A protein and the small-molecule ligand that binds it are described below.
Small molecule (SMILES): Cc1oc(-c2ccccc2)nc1CCc1nc(-c2ccccc2)cn1C

Binding-site contacts:
Ligand atom C1 contacts residue PHE250 of chain 1.D at 3.6 Å (hydrophobic).
Ligand atom C10 contacts residue VAL232 of chain 1.D at 3.6 Å (hydrophobic).
Ligand atom C20 contacts residue TYR247 of chain 1.D at 3.7 Å (hydrophobic).
Ligand atom C20 contacts residue GLY279 of chain 1.D at 3.2 Å.
Ligand atom C14 contacts residue GLY279 of chain 1.D at 3.5 Å.
Ligand atom O5 contacts residue PHE283 of chain 1.D at 3.4 Å.
Ligand atom C7 contacts residue PHE283 of chain 1.D at 3.6 Å (hydrophobic).
Ligand atom C11 contacts residue ILE246 of chain 1.D at 3.4 Å (hydrophobic).
Ligand atom N22 contacts residue GLY279 of chain 1.D at 3.6 Å (h-bond).
Ligand atom C15 contacts residue TYR247 of chain 1.D at 3.5 Å (hydrophobic).
Ligand atom C18 contacts residue PRO266 of chain 1.D at 3.4 Å (hydrophobic).
Ligand atom C17 contacts residue GLU275 of chain 1.D at 3.5 Å.
Ligand atom C9 contacts residue ILE246 of chain 1.D at 3.3 Å (hydrophobic).
Ligand atom N22 contacts residue MET267 of chain 1.D at 3.7 Å.
Ligand atom C2 contacts residue MET267 of chain 1.D at 3.3 Å (hydrophobic).
Ligand atom C14 contacts residue MET267 of chain 1.D at 3.5 Å (hydrophobic).
Ligand atom C6 contacts residue PHE283 of chain 1.D at 3.6 Å (hydrophobic).
Ligand atom C18 contacts residue MET267 of chain 1.D at 3.7 Å (hydrophobic).
Ligand atom C17 contacts residue PRO266 of chain 1.D at 3.6 Å (hydrophobic).
Ligand atom C21 contacts residue GLY279 of chain 1.D at 3.7 Å.
Ligand atom C16 contacts residue GLU275 of chain 1.D at 3.6 Å.
Ligand atom C12 contacts residue LEU229 of chain 1.D at 3.7 Å (hydrophobic).
Ligand atom C10 contacts residue ILE246 of chain 1.D at 3.1 Å (hydrophobic).
Ligand atom N24 contacts residue TYR247 of chain 1.D at 2.5 Å (h-bond).
Ligand atom C25 contacts residue TYR247 of chain 1.D at 3.5 Å (hydrophobic).
Ligand atom C2 contacts residue PHE250 of chain 1.D at 3.7 Å (hydrophobic).
Ligand atom C25 contacts residue GLN280 of chain 1.D at 3.6 Å.
Ligand atom C25 contacts residue PHE283 of chain 1.D at 3.5 Å (hydrophobic).
Ligand atom C17 contacts residue LYS272 of chain 1.D at 3.3 Å.
Ligand atom C16 contacts residue LYS272 of chain 1.D at 3.7 Å.
Ligand atom C16 contacts residue VAL276 of chain 1.D at 3.6 Å (hydrophobic).
Ligand atom C2 contacts residue TYR247 of chain 1.D at 3.6 Å (hydrophobic).
Ligand atom N24 contacts residue GLY279 of chain 1.D at 3.3 Å.
Ligand atom N3 contacts residue GLN280 of chain 1.D at 3.3 Å (h-bond).
Ligand atom C4 contacts residue PHE283 of chain 1.D at 3.6 Å (hydrophobic).
Ligand atom C23 contacts residue GLY279 of chain 1.D at 3.3 Å.
Ligand atom C19 contacts residue MET267 of chain 1.D at 3.5 Å (hydrophobic).
Ligand atom C25 contacts residue GLY279 of chain 1.D at 3.7 Å.
Ligand atom C23 contacts residue TYR247 of chain 1.D at 3.4 Å (hydrophobic).
Ligand atom C20 contacts residue MET267 of chain 1.D at 3.7 Å (hydrophobic).

Sequence of chain 1.D:
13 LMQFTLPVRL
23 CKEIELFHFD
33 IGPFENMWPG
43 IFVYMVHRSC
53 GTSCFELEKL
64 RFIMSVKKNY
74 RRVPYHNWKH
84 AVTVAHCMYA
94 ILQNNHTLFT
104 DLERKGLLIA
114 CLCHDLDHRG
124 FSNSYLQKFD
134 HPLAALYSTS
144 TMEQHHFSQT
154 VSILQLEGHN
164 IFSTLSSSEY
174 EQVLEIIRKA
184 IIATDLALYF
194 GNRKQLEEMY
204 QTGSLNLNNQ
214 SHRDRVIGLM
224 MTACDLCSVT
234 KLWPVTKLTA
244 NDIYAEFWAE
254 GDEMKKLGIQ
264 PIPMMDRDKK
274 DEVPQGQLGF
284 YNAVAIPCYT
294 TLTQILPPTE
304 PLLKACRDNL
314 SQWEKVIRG